Sequence of chain 2.A:
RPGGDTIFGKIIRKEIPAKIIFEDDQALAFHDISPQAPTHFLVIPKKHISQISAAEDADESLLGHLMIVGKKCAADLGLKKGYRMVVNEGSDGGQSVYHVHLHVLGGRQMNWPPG

Binding-site contacts:
Ligand atom N3 contacts residue ASP43 of chain 2.A at 3.8 Å.
Ligand atom O3' contacts residue HIS114 of chain 2.A at 3.5 Å.
Ligand atom O2' contacts residue ASP43 of chain 2.A at 2.7 Å (salt-bridge).
Ligand atom C2 contacts residue HIS42 of chain 2.A at 3.5 Å.
Ligand atom O5' contacts residue HIS112 of chain 2.A at 2.5 Å (h-bond).
Ligand atom N7 contacts residue ILE18 of chain 2.A at 3.8 Å.
Ligand atom O2' contacts residue SER45 of chain 2.A at 3.4 Å.
Ligand atom C1' contacts residue LEU53 of chain 2.A at 4.1 Å (hydrophobic).
Ligand atom O5' contacts residue SER107 of chain 2.A at 3.9 Å.
Ligand atom N3 contacts residue HIS42 of chain 2.A at 4.0 Å.
Ligand atom C4' contacts residue ASP43 of chain 2.A at 3.7 Å.
Ligand atom C2 contacts residue ILE44 of chain 2.A at 3.5 Å (hydrophobic).
Ligand atom O3' contacts residue ASP43 of chain 2.A at 2.6 Å (salt-bridge).
Ligand atom O5' contacts residue HIS114 of chain 2.A at 3.5 Å (h-bond).
Ligand atom C6 contacts residue ILE44 of chain 2.A at 4.1 Å (hydrophobic).
Ligand atom C4 contacts residue ILE44 of chain 2.A at 3.5 Å (hydrophobic).
Ligand atom C2 contacts residue PHE41 of chain 2.A at 3.7 Å (hydrophobic).
Ligand atom N9 contacts residue ILE44 of chain 2.A at 3.7 Å.
Ligand atom N3 contacts residue ILE44 of chain 2.A at 3.2 Å (h-bond).
Ligand atom C2' contacts residue ASP43 of chain 2.A at 3.5 Å.
Ligand atom N1 contacts residue ILE22 of chain 2.A at 3.8 Å.
Ligand atom O4' contacts residue LEU53 of chain 2.A at 3.6 Å.
Ligand atom O2' contacts residue ILE44 of chain 2.A at 3.6 Å.
Ligand atom N3 contacts residue PHE41 of chain 2.A at 4.0 Å.
Ligand atom C5' contacts residue SER107 of chain 2.A at 3.6 Å.
Ligand atom N1 contacts residue ILE44 of chain 2.A at 4.0 Å.
Ligand atom C1' contacts residue ASP43 of chain 2.A at 3.4 Å.
Ligand atom O4' contacts residue ASP43 of chain 2.A at 3.9 Å.
Ligand atom C6 contacts residue ILE22 of chain 2.A at 3.9 Å (hydrophobic).
Ligand atom C8 contacts residue ILE44 of chain 2.A at 4.0 Å (hydrophobic).
Ligand atom C5' contacts residue PHE19 of chain 2.A at 4.1 Å (hydrophobic).
Ligand atom C5' contacts residue HIS112 of chain 2.A at 3.1 Å.
Ligand atom N6 contacts residue ILE18 of chain 2.A at 3.9 Å.
Ligand atom C5 contacts residue ILE44 of chain 2.A at 3.8 Å (hydrophobic).
Ligand atom O4' contacts residue PHE19 of chain 2.A at 3.4 Å.
Ligand atom N6 contacts residue ILE22 of chain 2.A at 3.9 Å.
Ligand atom C3' contacts residue ASP43 of chain 2.A at 3.4 Å.
Ligand atom N7 contacts residue ILE44 of chain 2.A at 4.1 Å.
Ligand atom C4' contacts residue LEU53 of chain 2.A at 4.0 Å (hydrophobic).
Ligand atom C4' contacts residue HIS112 of chain 2.A at 4.1 Å.

A small-molecule ligand and the protein it binds are described below.
Small molecule (SMILES): Nc1ncnc2c1ncn2[C@@H]1O[C@H](CO)[C@@H](O)[C@H]1O